Binding-site contacts:
Ligand atom O4 contacts residue LYS263 of chain 1.G at 3.7 Å.
Ligand atom O5 contacts residue HIS26 of chain 1.G at 3.8 Å.
Ligand atom C4 contacts residue HIS28 of chain 1.G at 3.9 Å.
Ligand atom C3 contacts residue TRP326 of chain 1.G at 3.9 Å (hydrophobic).
Ligand atom O6B contacts residue ARG170 of chain 1.G at 2.9 Å (salt-bridge).
Ligand atom O5 contacts residue ZN1 of chain 1.IA at 2.0 Å.
Ligand atom O2 contacts residue ARG357 of chain 1.G at 2.6 Å (salt-bridge).
Ligand atom C2 contacts residue ARG357 of chain 1.G at 3.8 Å.
Ligand atom C6 contacts residue TRP325 of chain 1.G at 3.9 Å (hydrophobic).
Ligand atom C1 contacts residue TRP326 of chain 1.G at 3.5 Å (hydrophobic).
Ligand atom C2 contacts residue ZN1 of chain 1.IA at 3.8 Å.
Ligand atom O5 contacts residue HIS28 of chain 1.G at 3.6 Å.
Ligand atom O4 contacts residue ARG357 of chain 1.G at 3.8 Å.
Ligand atom O6B contacts residue HIS26 of chain 1.G at 3.5 Å (h-bond).
Ligand atom O3 contacts residue TRP326 of chain 1.G at 4.0 Å.
Ligand atom C4 contacts residue ZN1 of chain 1.IA at 3.5 Å.
Ligand atom O1 contacts residue ASP355 of chain 1.G at 3.4 Å (salt-bridge).
Ligand atom C3 contacts residue ARG357 of chain 1.G at 3.9 Å.
Ligand atom O6A contacts residue ARG170 of chain 1.G at 2.6 Å (salt-bridge).
Ligand atom O5 contacts residue ASP355 of chain 1.G at 3.2 Å (salt-bridge).
Ligand atom C4 contacts residue ARG357 of chain 1.G at 3.8 Å.
Ligand atom O6B contacts residue MET258 of chain 1.G at 3.3 Å.
Ligand atom O6A contacts residue SER223 of chain 1.G at 3.6 Å.
Ligand atom C6 contacts residue ARG170 of chain 1.G at 3.3 Å.
Ligand atom C2 contacts residue ASP355 of chain 1.G at 3.9 Å.
Ligand atom O1 contacts residue TYR50 of chain 1.G at 2.7 Å (h-bond).
Ligand atom O3 contacts residue HIS49 of chain 1.G at 3.0 Å (h-bond).
Ligand atom C6 contacts residue MET258 of chain 1.G at 3.8 Å (hydrophobic).
Ligand atom O6B contacts residue HIS28 of chain 1.G at 3.3 Å.
Ligand atom O1 contacts residue TRP326 of chain 1.G at 3.8 Å.
Ligand atom O5 contacts residue TRP325 of chain 1.G at 2.8 Å (h-bond).
Ligand atom O6A contacts residue MET258 of chain 1.G at 3.9 Å.
Ligand atom O6A contacts residue TRP325 of chain 1.G at 3.8 Å.
Ligand atom O3 contacts residue ARG357 of chain 1.G at 3.1 Å (salt-bridge).
Ligand atom O2 contacts residue HIS49 of chain 1.G at 3.5 Å (h-bond).
Ligand atom O6B contacts residue ZN1 of chain 1.IA at 2.5 Å.
Ligand atom C5 contacts residue TRP325 of chain 1.G at 3.6 Å (hydrophobic).
Ligand atom C1 contacts residue TYR50 of chain 1.G at 3.3 Å (hydrophobic).
Ligand atom C6 contacts residue ZN1 of chain 1.IA at 3.1 Å.
Ligand atom C5 contacts residue ZN1 of chain 1.IA at 2.9 Å.

A small-molecule ligand and the protein it binds are described below.
Small molecule (SMILES): O=C[C@H](O)[C@@H](O)[C@H](O)[C@H](O)C(=O)O

Sequence of chain 1.G:
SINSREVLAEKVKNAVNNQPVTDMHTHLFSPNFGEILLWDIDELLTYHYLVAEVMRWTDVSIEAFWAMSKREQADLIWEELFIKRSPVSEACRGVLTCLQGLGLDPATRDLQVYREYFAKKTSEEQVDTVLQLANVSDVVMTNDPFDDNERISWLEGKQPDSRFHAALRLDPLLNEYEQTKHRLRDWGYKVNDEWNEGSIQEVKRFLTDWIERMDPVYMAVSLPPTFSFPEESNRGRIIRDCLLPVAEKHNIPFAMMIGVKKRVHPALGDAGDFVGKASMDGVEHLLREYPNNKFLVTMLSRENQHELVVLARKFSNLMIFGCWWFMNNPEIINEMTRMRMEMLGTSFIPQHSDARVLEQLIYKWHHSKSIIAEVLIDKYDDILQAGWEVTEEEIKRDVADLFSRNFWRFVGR